Sequence of chain 1.C:
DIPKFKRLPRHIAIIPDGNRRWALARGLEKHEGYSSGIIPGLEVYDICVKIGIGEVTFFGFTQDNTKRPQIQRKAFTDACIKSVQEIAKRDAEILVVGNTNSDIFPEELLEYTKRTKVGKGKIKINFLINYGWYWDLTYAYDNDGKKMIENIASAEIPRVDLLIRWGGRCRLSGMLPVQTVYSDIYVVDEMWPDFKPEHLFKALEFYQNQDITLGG

The small molecule below binds the protein below.
Small molecule (SMILES): CC(C)=CCC/C(C)=C/CC/C(C)=C/COC[C@H](O)CO

Binding-site contacts:
Ligand atom C17 contacts residue FQ01 of chain 1.R at 0.7 Å.
Ligand atom C12 contacts residue FQ01 of chain 1.R at 0.8 Å.
Ligand atom C15 contacts residue FQ01 of chain 1.R at 0.6 Å.
Ligand atom C11 contacts residue FQ01 of chain 1.R at 1.0 Å.
Ligand atom C16 contacts residue FV31 of chain 1.T at 0.4 Å.
Ligand atom C2 contacts residue FQ01 of chain 1.R at 1.2 Å.
Ligand atom C18 contacts residue FQ01 of chain 1.R at 0.7 Å.
Ligand atom C18 contacts residue FV31 of chain 1.T at 0.2 Å.
Ligand atom C16 contacts residue FQ01 of chain 1.R at 0.6 Å.
Ligand atom C14 contacts residue FV31 of chain 1.T at 0.2 Å.
Ligand atom C9 contacts residue FV31 of chain 1.T at 0.2 Å.
Ligand atom C7 contacts residue FQ01 of chain 1.R at 0.8 Å.
Ligand atom C10 contacts residue FV31 of chain 1.T at 0.1 Å.
Ligand atom C1 contacts residue FQ01 of chain 1.R at 1.1 Å.
Ligand atom C6 contacts residue FV31 of chain 1.T at 0.1 Å.
Ligand atom C11 contacts residue FV31 of chain 1.T at 0.2 Å.
Ligand atom C19 contacts residue FQ01 of chain 1.R at 0.7 Å.
Ligand atom C15 contacts residue FV31 of chain 1.T at 0.4 Å.
Ligand atom C3 contacts residue FQ01 of chain 1.R at 0.8 Å.
Ligand atom C6 contacts residue FQ01 of chain 1.R at 0.6 Å.
Ligand atom C8 contacts residue FV31 of chain 1.T at 0.1 Å.
Ligand atom C20 contacts residue FV31 of chain 1.T at 0.3 Å.
Ligand atom C7 contacts residue FV31 of chain 1.T at 0.1 Å.
Ligand atom C13 contacts residue FQ01 of chain 1.R at 0.7 Å.
Ligand atom C9 contacts residue FQ01 of chain 1.R at 0.8 Å.
Ligand atom C13 contacts residue FV31 of chain 1.T at 0.3 Å.
Ligand atom O1 contacts residue FQ01 of chain 1.R at 1.0 Å (h-bond).
Ligand atom C19 contacts residue FV31 of chain 1.T at 0.2 Å.
Ligand atom O5 contacts residue FV31 of chain 1.T at 0.2 Å (h-bond).
Ligand atom C8 contacts residue FQ01 of chain 1.R at 0.7 Å.
Ligand atom C14 contacts residue FQ01 of chain 1.R at 0.9 Å.
Ligand atom C1 contacts residue FV31 of chain 1.T at 1.3 Å.
Ligand atom C20 contacts residue FQ01 of chain 1.R at 0.7 Å.
Ligand atom O5 contacts residue FQ01 of chain 1.R at 1.1 Å (h-bond).
Ligand atom O1 contacts residue FV31 of chain 1.T at 0.9 Å (h-bond).
Ligand atom C17 contacts residue FV31 of chain 1.T at 0.3 Å.
Ligand atom C3 contacts residue FV31 of chain 1.T at 1.4 Å.
Ligand atom C12 contacts residue FV31 of chain 1.T at 0.3 Å.
Ligand atom O6 contacts residue FQ01 of chain 1.R at 1.2 Å.
Ligand atom C2 contacts residue FV31 of chain 1.T at 1.1 Å.